Sequence of chain 10.A:
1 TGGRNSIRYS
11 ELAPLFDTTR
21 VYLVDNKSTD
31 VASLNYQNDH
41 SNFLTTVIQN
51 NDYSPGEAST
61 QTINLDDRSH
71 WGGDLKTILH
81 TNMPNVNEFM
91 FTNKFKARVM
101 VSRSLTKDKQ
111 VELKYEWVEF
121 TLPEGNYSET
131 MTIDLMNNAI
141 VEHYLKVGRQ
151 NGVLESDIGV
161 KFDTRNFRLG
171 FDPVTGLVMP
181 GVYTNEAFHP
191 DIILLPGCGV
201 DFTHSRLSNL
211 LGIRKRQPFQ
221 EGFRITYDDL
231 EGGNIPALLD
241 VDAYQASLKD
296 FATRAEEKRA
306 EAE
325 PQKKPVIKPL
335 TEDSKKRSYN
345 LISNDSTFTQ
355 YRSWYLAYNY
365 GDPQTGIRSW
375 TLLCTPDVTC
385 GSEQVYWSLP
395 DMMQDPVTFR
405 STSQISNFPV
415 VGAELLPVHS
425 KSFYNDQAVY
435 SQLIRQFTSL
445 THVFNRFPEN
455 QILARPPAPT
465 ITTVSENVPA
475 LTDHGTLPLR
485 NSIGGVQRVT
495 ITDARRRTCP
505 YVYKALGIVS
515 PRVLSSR

Binding-site contacts:
Ligand atom C1 contacts residue TRP374 of chain 10.A at 3.3 Å (hydrophobic).
Ligand atom C2 contacts residue TRP374 of chain 10.A at 4.0 Å (hydrophobic).
Ligand atom O1S contacts residue PHE223 of chain 10.A at 3.2 Å.
Ligand atom S1 contacts residue ARG224 of chain 10.A at 4.0 Å.
Ligand atom C3 contacts residue ASP229 of chain 10.A at 4.4 Å.
Ligand atom O3S contacts residue ARG224 of chain 10.A at 3.8 Å.
Ligand atom O1S contacts residue LYS215 of chain 10.A at 3.9 Å.
Ligand atom S1 contacts residue GLY222 of chain 10.A at 3.8 Å.
Ligand atom N1 contacts residue TRP374 of chain 10.A at 3.5 Å.
Ligand atom O2S contacts residue LYS215 of chain 10.A at 3.1 Å (salt-bridge).
Ligand atom O1S contacts residue ARG224 of chain 10.A at 2.9 Å (salt-bridge).
Ligand atom O2S contacts residue GLY222 of chain 10.A at 3.4 Å (h-bond).
Ligand atom C1 contacts residue ARG224 of chain 10.A at 4.1 Å.
Ligand atom S1 contacts residue LYS215 of chain 10.A at 4.1 Å.
Ligand atom S1 contacts residue TRP374 of chain 10.A at 4.4 Å.
Ligand atom C2 contacts residue ARG224 of chain 10.A at 4.0 Å.
Ligand atom O1S contacts residue GLY222 of chain 10.A at 3.0 Å (h-bond).
Ligand atom C3 contacts residue TRP374 of chain 10.A at 4.0 Å (hydrophobic).
Ligand atom O1S contacts residue TRP374 of chain 10.A at 4.0 Å.

The protein below binds the small molecule below.
Small molecule (SMILES): CCCCCCCCCCCC[N+](C)(C)CCCS(=O)(=O)O